Binding-site contacts:
Ligand atom CB contacts residue GLU269 of chain 1.A at 3.4 Å.
Ligand atom O contacts residue LYS99 of chain 1.A at 3.2 Å (salt-bridge).
Ligand atom CD1 contacts residue LEU266 of chain 1.A at 3.7 Å (hydrophobic).
Ligand atom C contacts residue GLU269 of chain 1.A at 3.5 Å.
Ligand atom CE contacts residue LEU109 of chain 1.A at 3.9 Å (hydrophobic).
Ligand atom CA contacts residue GLU269 of chain 1.A at 3.7 Å.
Ligand atom O contacts residue GLU269 of chain 1.A at 4.1 Å.
Ligand atom CD1 contacts residue LEU109 of chain 1.A at 4.0 Å (hydrophobic).
Ligand atom CD2 contacts residue PHE104 of chain 1.A at 3.8 Å (hydrophobic).
Ligand atom O contacts residue LYS99 of chain 1.A at 3.0 Å (salt-bridge).
Ligand atom CG contacts residue LEU116 of chain 1.A at 3.7 Å (hydrophobic).
Ligand atom C contacts residue LYS99 of chain 1.A at 3.9 Å.
Ligand atom CB contacts residue LEU266 of chain 1.A at 3.9 Å (hydrophobic).
Ligand atom CD1 contacts residue LEU116 of chain 1.A at 3.8 Å (hydrophobic).
Ligand atom CB contacts residue VAL113 of chain 1.A at 3.9 Å (hydrophobic).
Ligand atom CD2 contacts residue LEU109 of chain 1.A at 3.8 Å (hydrophobic).
Ligand atom CD2 contacts residue LEU266 of chain 1.A at 3.9 Å (hydrophobic).
Ligand atom CD1 contacts residue GLU269 of chain 1.A at 3.6 Å.
Ligand atom CD2 contacts residue GLN112 of chain 1.A at 3.6 Å.
Ligand atom CB contacts residue GLU269 of chain 1.A at 3.8 Å.
Ligand atom NZ contacts residue ASN110 of chain 1.A at 2.9 Å (h-bond).
Ligand atom CD1 contacts residue GLN112 of chain 1.A at 3.8 Å.
Ligand atom OG contacts residue GLU269 of chain 1.A at 3.0 Å (salt-bridge).
Ligand atom CD1 contacts residue VAL113 of chain 1.A at 3.7 Å (hydrophobic).
Ligand atom CD2 contacts residue GLN92 of chain 1.A at 4.0 Å.
Ligand atom CB contacts residue THR95 of chain 1.A at 3.9 Å.
Ligand atom CD2 contacts residue LEU116 of chain 1.A at 3.5 Å (hydrophobic).
Ligand atom CA contacts residue GLU269 of chain 1.A at 3.4 Å.
Ligand atom N contacts residue GLU269 of chain 1.A at 2.7 Å (salt-bridge).
Ligand atom CD contacts residue LEU109 of chain 1.A at 3.9 Å (hydrophobic).
Ligand atom CG contacts residue LEU109 of chain 1.A at 3.6 Å (hydrophobic).
Ligand atom CD2 contacts residue LYS99 of chain 1.A at 4.2 Å.
Ligand atom CG contacts residue GLU269 of chain 1.A at 3.4 Å.
Ligand atom CG contacts residue LEU109 of chain 1.A at 4.2 Å (hydrophobic).
Ligand atom CE contacts residue VAL113 of chain 1.A at 4.2 Å (hydrophobic).
Ligand atom CD2 contacts residue THR95 of chain 1.A at 4.0 Å.
Ligand atom CG contacts residue VAL113 of chain 1.A at 3.8 Å (hydrophobic).
Ligand atom CD1 contacts residue PRO265 of chain 1.A at 3.8 Å (hydrophobic).
Ligand atom CD1 contacts residue GLN92 of chain 1.A at 3.9 Å.
Ligand atom CE contacts residue ASN110 of chain 1.A at 3.3 Å.

The protein below binds the small molecule below.
Small molecule (SMILES): CC(C)C[C@H](NC(=O)[C@H](CC(C)C)NC(=O)[C@H](CC(C)C)NC(=O)[C@H](CCCCN)NC(=O)[C@H](CCCCN)NC(=O)[C@H](CC(C)C)NC(=O)[C@H](CC(C)C)NC(=O)[C@H](CO)NC(=O)[C@@H]1CCCN1)C(=O)N[C@@H](C)C(=O)N1CCC[C@H]1C(N)=O

Sequence of chain 1.A:
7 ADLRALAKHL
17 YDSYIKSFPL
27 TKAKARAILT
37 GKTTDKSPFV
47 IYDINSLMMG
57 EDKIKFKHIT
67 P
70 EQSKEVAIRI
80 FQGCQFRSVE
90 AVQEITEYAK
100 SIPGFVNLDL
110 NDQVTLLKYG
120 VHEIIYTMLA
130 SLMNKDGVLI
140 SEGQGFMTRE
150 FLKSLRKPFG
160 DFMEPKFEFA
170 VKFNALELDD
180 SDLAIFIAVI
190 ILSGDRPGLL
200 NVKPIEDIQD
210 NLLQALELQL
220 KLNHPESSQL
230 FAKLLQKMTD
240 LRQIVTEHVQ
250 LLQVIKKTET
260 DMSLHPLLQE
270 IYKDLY